The small molecule below binds the protein below.
Small molecule (SMILES): CC(=O)N[C@H]1[C@H](O[C@H]2[C@H](O)[C@@H](NC(C)=O)CO[C@@H]2CO)O[C@H](CO)[C@@H](O)[C@@H]1O

Sequence of chain 5.B:
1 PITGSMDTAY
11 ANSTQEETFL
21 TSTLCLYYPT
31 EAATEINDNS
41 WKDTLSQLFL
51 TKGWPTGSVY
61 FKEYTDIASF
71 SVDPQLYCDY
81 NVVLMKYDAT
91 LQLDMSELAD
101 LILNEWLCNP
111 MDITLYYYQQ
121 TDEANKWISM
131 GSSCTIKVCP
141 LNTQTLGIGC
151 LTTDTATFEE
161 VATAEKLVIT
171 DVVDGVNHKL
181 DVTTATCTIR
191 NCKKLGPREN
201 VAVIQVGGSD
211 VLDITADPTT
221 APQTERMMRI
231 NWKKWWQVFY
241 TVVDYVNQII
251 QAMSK

Binding-site contacts:
Ligand atom N2 contacts residue ASN12 of chain 5.B at 3.8 Å.
Ligand atom C7 contacts residue ASN12 of chain 5.B at 3.9 Å.
Ligand atom C5 contacts residue ASN12 of chain 5.B at 4.1 Å.
Ligand atom O5 contacts residue ASN12 of chain 5.B at 2.7 Å (h-bond).
Ligand atom C1 contacts residue ASN12 of chain 5.B at 2.2 Å.
Ligand atom O7 contacts residue ASN12 of chain 5.B at 3.7 Å.
Ligand atom C2 contacts residue ASN12 of chain 5.B at 3.2 Å.